The protein below binds the small molecule below.
Small molecule (SMILES): CC(=O)N[C@@H]1[C@@H](O)[C@H](O)[C@@H](CO)O[C@H]1O

Sequence of chain 1.A:
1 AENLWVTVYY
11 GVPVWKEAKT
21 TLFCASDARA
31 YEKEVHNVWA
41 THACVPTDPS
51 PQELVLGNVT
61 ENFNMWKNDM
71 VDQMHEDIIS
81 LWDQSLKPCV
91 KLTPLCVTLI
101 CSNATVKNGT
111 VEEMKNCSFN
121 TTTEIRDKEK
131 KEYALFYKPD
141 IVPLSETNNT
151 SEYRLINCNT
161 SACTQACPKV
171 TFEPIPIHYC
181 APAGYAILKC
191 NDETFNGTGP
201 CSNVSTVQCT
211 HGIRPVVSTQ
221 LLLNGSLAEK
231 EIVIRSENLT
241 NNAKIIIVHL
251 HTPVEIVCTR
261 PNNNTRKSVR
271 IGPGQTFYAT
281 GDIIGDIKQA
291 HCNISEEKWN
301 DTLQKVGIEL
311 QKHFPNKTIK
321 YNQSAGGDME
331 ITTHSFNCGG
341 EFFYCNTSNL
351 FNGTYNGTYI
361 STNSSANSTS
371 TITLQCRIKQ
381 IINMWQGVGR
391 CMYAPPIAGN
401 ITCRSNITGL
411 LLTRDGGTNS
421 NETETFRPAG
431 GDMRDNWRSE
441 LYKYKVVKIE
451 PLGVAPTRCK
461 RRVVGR

Binding-site contacts:
Ligand atom N2 contacts residue ASN406 of chain 1.A at 3.0 Å (h-bond).
Ligand atom C7 contacts residue ASN406 of chain 1.A at 3.4 Å.
Ligand atom C1 contacts residue PRO253 of chain 1.A at 4.3 Å (hydrophobic).
Ligand atom C7 contacts residue NAG1 of chain 1.K at 3.9 Å.
Ligand atom O7 contacts residue ASN406 of chain 1.A at 3.5 Å (h-bond).
Ligand atom C6 contacts residue PRO253 of chain 1.A at 4.3 Å (hydrophobic).
Ligand atom O6 contacts residue PRO253 of chain 1.A at 4.5 Å.
Ligand atom C5 contacts residue PRO253 of chain 1.A at 4.4 Å (hydrophobic).
Ligand atom C3 contacts residue ASN406 of chain 1.A at 3.8 Å.
Ligand atom C5 contacts residue ASN406 of chain 1.A at 3.7 Å.
Ligand atom C8 contacts residue ARG404 of chain 1.A at 4.0 Å.
Ligand atom O6 contacts residue LEU227 of chain 1.A at 4.2 Å.
Ligand atom C8 contacts residue NAG1 of chain 1.K at 3.3 Å.
Ligand atom C2 contacts residue ASN406 of chain 1.A at 2.5 Å.
Ligand atom O7 contacts residue NAG1 of chain 1.K at 3.8 Å.
Ligand atom O5 contacts residue PRO253 of chain 1.A at 3.5 Å.
Ligand atom C4 contacts residue ASN406 of chain 1.A at 4.2 Å.
Ligand atom C1 contacts residue ASN406 of chain 1.A at 1.4 Å.
Ligand atom O5 contacts residue ASN406 of chain 1.A at 2.3 Å (h-bond).